Binding-site contacts:
Ligand atom C6 contacts residue ASN50 of chain 1.B at 3.6 Å.
Ligand atom C3 contacts residue ASN45 of chain 1.B at 3.9 Å.
Ligand atom O5 contacts residue THR47 of chain 1.B at 4.3 Å.
Ligand atom C5 contacts residue ASN45 of chain 1.B at 3.6 Å.
Ligand atom O6 contacts residue THR47 of chain 1.B at 2.7 Å (h-bond).
Ligand atom C6 contacts residue GLU49 of chain 1.B at 4.4 Å.
Ligand atom O5 contacts residue ASN50 of chain 1.B at 3.0 Å (h-bond).
Ligand atom C8 contacts residue ARG326 of chain 1.B at 4.0 Å.
Ligand atom O5 contacts residue ASN45 of chain 1.B at 2.3 Å (h-bond).
Ligand atom O7 contacts residue ASN45 of chain 1.B at 3.6 Å.
Ligand atom C8 contacts residue GLU49 of chain 1.B at 4.5 Å.
Ligand atom O6 contacts residue ASN50 of chain 1.B at 3.7 Å.
Ligand atom C1 contacts residue ASN45 of chain 1.B at 1.4 Å.
Ligand atom N2 contacts residue ASN45 of chain 1.B at 3.1 Å (h-bond).
Ligand atom C5 contacts residue ASN50 of chain 1.B at 4.0 Å.
Ligand atom O6 contacts residue GLU49 of chain 1.B at 3.7 Å.
Ligand atom C5 contacts residue THR47 of chain 1.B at 4.5 Å.
Ligand atom C4 contacts residue ASN45 of chain 1.B at 4.2 Å.
Ligand atom C8 contacts residue ASP324 of chain 1.B at 4.0 Å.
Ligand atom C7 contacts residue ASN45 of chain 1.B at 3.6 Å.
Ligand atom C2 contacts residue ASN45 of chain 1.B at 2.5 Å.
Ligand atom C6 contacts residue THR47 of chain 1.B at 3.8 Å.
Ligand atom C1 contacts residue ASN50 of chain 1.B at 3.8 Å.

Sequence of chain 1.B:
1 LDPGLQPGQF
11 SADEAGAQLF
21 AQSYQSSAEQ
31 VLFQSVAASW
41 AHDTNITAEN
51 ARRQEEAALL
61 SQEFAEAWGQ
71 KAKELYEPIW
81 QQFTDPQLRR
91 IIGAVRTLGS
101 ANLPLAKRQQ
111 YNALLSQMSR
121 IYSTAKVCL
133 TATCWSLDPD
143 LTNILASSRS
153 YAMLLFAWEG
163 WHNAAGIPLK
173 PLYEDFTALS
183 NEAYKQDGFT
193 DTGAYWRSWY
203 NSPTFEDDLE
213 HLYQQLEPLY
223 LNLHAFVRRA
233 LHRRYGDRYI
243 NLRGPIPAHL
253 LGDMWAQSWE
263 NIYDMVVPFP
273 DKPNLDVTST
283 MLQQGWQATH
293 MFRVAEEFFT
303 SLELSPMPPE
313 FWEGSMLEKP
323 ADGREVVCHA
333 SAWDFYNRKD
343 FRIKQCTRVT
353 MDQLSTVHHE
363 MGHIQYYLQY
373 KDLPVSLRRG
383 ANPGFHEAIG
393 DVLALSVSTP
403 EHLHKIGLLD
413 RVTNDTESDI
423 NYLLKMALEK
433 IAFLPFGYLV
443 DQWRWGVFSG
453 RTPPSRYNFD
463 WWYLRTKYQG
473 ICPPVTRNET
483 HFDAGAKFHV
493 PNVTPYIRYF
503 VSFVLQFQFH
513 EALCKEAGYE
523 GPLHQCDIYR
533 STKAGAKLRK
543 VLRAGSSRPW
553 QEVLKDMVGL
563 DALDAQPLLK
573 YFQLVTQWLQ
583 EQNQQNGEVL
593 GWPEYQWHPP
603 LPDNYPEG

The small molecule below binds the protein below.
Small molecule (SMILES): CC(=O)N[C@H]1[C@H](O[C@H]2[C@H](O)[C@@H](NC(C)=O)CO[C@@H]2CO)O[C@H](CO)[C@@H](O)[C@@H]1O